A protein and the small-molecule ligand that binds it are described below.
Small molecule (SMILES): Cc1cc(CCCOc2c(C)cc(-c3coc(C)n3)cc2C)on1

Sequence of chain 1.A:
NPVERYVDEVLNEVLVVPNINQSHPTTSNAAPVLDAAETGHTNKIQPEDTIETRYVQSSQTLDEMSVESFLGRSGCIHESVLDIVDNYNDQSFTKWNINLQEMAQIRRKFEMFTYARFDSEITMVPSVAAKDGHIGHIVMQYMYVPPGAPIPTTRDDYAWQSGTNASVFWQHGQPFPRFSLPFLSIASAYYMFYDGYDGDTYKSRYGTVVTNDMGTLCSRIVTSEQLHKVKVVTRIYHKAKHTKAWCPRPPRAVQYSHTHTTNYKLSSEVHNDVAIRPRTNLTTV

Sequence of chain 1.C:
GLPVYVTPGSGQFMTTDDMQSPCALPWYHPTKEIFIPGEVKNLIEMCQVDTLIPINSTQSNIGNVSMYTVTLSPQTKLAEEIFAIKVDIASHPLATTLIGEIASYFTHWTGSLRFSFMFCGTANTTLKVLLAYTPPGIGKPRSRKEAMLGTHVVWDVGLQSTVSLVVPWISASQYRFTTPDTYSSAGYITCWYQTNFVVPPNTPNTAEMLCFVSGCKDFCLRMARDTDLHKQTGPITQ

Binding-site contacts:
Ligand atom CM6 contacts residue LEU184 of chain 1.A at 3.4 Å (hydrophobic).
Ligand atom C2B contacts residue ILE98 of chain 1.A at 3.9 Å (hydrophobic).
Ligand atom CM4 contacts residue VAL168 of chain 1.A at 3.5 Å (hydrophobic).
Ligand atom N3A contacts residue PHE179 of chain 1.A at 3.0 Å.
Ligand atom CM4 contacts residue TYR142 of chain 1.A at 3.1 Å (hydrophobic).
Ligand atom O5A contacts residue PHE179 of chain 1.A at 3.7 Å.
Ligand atom CM4 contacts residue PHE179 of chain 1.A at 3.9 Å (hydrophobic).
Ligand atom O1 contacts residue MET214 of chain 1.A at 3.2 Å.
Ligand atom N3A contacts residue LEU217 of chain 1.A at 3.4 Å.
Ligand atom C1B contacts residue ILE98 of chain 1.A at 3.6 Å (hydrophobic).
Ligand atom C1B contacts residue LEU181 of chain 1.A at 3.8 Å (hydrophobic).
Ligand atom C2A contacts residue PHE179 of chain 1.A at 3.3 Å (hydrophobic).
Ligand atom CM2 contacts residue ILE236 of chain 1.A at 4.0 Å (hydrophobic).
Ligand atom C1A contacts residue TYR144 of chain 1.A at 3.1 Å (hydrophobic).
Ligand atom C1C contacts residue MET214 of chain 1.A at 3.7 Å (hydrophobic).
Ligand atom C4A contacts residue PHE179 of chain 1.A at 3.3 Å (hydrophobic).
Ligand atom C2C contacts residue ILE98 of chain 1.A at 4.0 Å (hydrophobic).
Ligand atom C5B contacts residue LEU181 of chain 1.A at 3.3 Å (hydrophobic).
Ligand atom C4B contacts residue LEU181 of chain 1.A at 3.8 Å (hydrophobic).
Ligand atom O5A contacts residue TYR144 of chain 1.A at 3.1 Å.
Ligand atom C3 contacts residue LEU100 of chain 1.A at 3.9 Å (hydrophobic).
Ligand atom C4B contacts residue PHE179 of chain 1.A at 3.9 Å (hydrophobic).
Ligand atom C5B contacts residue TYR144 of chain 1.A at 3.6 Å (hydrophobic).
Ligand atom C2B contacts residue ILE122 of chain 1.A at 3.9 Å (hydrophobic).
Ligand atom C2A contacts residue TYR144 of chain 1.A at 3.7 Å (hydrophobic).
Ligand atom C4A contacts residue TYR144 of chain 1.A at 3.8 Å (hydrophobic).
Ligand atom O5A contacts residue ALA166 of chain 1.A at 3.9 Å.
Ligand atom N2 contacts residue MET214 of chain 1.A at 3.8 Å.
Ligand atom N2 contacts residue LEU100 of chain 1.A at 3.8 Å.
Ligand atom O1 contacts residue LEU100 of chain 1.A at 4.0 Å.
Ligand atom C4 contacts residue TYR190 of chain 1.A at 3.8 Å (hydrophobic).
Ligand atom CM2 contacts residue ILE122 of chain 1.A at 3.7 Å (hydrophobic).
Ligand atom CM6 contacts residue TYR144 of chain 1.A at 3.7 Å (hydrophobic).
Ligand atom CM6 contacts residue LEU181 of chain 1.A at 3.7 Å (hydrophobic).
Ligand atom O1B contacts residue ILE98 of chain 1.A at 2.9 Å.
Ligand atom C5 contacts residue MET214 of chain 1.A at 3.6 Å (hydrophobic).
Ligand atom CM3 contacts residue TYR190 of chain 1.A at 3.9 Å (hydrophobic).
Ligand atom C6B contacts residue LEU181 of chain 1.A at 3.3 Å (hydrophobic).
Ligand atom C1A contacts residue PHE179 of chain 1.A at 3.5 Å (hydrophobic).
Ligand atom C6B contacts residue ILE98 of chain 1.A at 3.6 Å (hydrophobic).